A small-molecule ligand and the protein it binds are described below.
Small molecule (SMILES): CC(=O)[C@@]1(O)CC[C@H]2[C@@H]3CCC4=CC(=O)CC[C@]4(C)[C@H]3CC[C@@]21C

Binding-site contacts:
Ligand atom CAL contacts residue HIS63 of chain 1.C at 4.0 Å.
Ligand atom CAK contacts residue PHE107 of chain 1.C at 4.1 Å (hydrophobic).
Ligand atom CAO contacts residue HIS63 of chain 1.C at 4.0 Å.
Ligand atom CAG contacts residue THR16 of chain 1.C at 4.0 Å.
Ligand atom CAM contacts residue PHE107 of chain 1.C at 3.8 Å (hydrophobic).
Ligand atom OAE contacts residue TRP13 of chain 1.C at 3.6 Å.
Ligand atom CAJ contacts residue PHE59 of chain 1.C at 4.0 Å (hydrophobic).
Ligand atom CAQ contacts residue LEU120 of chain 1.C at 4.1 Å (hydrophobic).
Ligand atom OAE contacts residue LEU12 of chain 1.C at 3.3 Å.
Ligand atom CAI contacts residue LEU89 of chain 1.C at 3.5 Å (hydrophobic).
Ligand atom CAA contacts residue TRP124 of chain 1.C at 3.3 Å (hydrophobic).
Ligand atom CAB contacts residue THR16 of chain 1.C at 4.3 Å.
Ligand atom CAJ contacts residue ILE64 of chain 1.C at 3.9 Å (hydrophobic).
Ligand atom CAH contacts residue THR16 of chain 1.C at 3.8 Å.
Ligand atom CAR contacts residue THR16 of chain 1.C at 4.2 Å.
Ligand atom CAQ contacts residue TYR109 of chain 1.C at 3.3 Å (hydrophobic).
Ligand atom CAQ contacts residue LEU12 of chain 1.C at 4.0 Å (hydrophobic).
Ligand atom CAN contacts residue ALA91 of chain 1.C at 4.2 Å (hydrophobic).
Ligand atom CAI contacts residue TYR109 of chain 1.C at 3.2 Å (hydrophobic).
Ligand atom CAB contacts residue VAL71 of chain 1.C at 3.7 Å (hydrophobic).
Ligand atom CAQ contacts residue TRP13 of chain 1.C at 4.1 Å (hydrophobic).
Ligand atom OAD contacts residue SER93 of chain 1.C at 3.9 Å.
Ligand atom CAU contacts residue PHE59 of chain 1.C at 4.2 Å (hydrophobic).
Ligand atom CAN contacts residue TRP124 of chain 1.C at 4.2 Å (hydrophobic).
Ligand atom CAG contacts residue LEU12 of chain 1.C at 3.8 Å (hydrophobic).
Ligand atom CAK contacts residue ALA91 of chain 1.C at 3.6 Å (hydrophobic).
Ligand atom CAO contacts residue THR43 of chain 1.C at 3.8 Å.
Ligand atom CAG contacts residue LEU120 of chain 1.C at 3.8 Å (hydrophobic).
Ligand atom CAC contacts residue SER93 of chain 1.C at 3.6 Å.
Ligand atom CAC contacts residue LEU69 of chain 1.C at 3.8 Å (hydrophobic).
Ligand atom OAE contacts residue TYR109 of chain 1.C at 2.7 Å (h-bond).
Ligand atom CAH contacts residue ILE64 of chain 1.C at 3.9 Å (hydrophobic).
Ligand atom CAL contacts residue PHE59 of chain 1.C at 3.8 Å (hydrophobic).
Ligand atom OAE contacts residue LEU120 of chain 1.C at 4.2 Å.
Ligand atom OAF contacts residue THR36 of chain 1.C at 3.5 Å (h-bond).
Ligand atom CAX contacts residue THR43 of chain 1.C at 4.2 Å.
Ligand atom OAF contacts residue THR43 of chain 1.C at 3.7 Å.
Ligand atom CAI contacts residue TRP13 of chain 1.C at 4.2 Å (hydrophobic).
Ligand atom OAF contacts residue TRP124 of chain 1.C at 3.8 Å.
Ligand atom OAD contacts residue SER101 of chain 1.C at 4.2 Å.

Sequence of chain 1.C:
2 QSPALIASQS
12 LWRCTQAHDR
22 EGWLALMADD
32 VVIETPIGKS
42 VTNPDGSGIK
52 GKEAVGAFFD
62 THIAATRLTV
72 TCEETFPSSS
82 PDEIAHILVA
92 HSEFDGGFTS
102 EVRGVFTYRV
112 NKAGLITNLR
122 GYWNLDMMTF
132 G